Binding-site contacts:
Ligand atom C1 contacts residue ASN48 of chain 1.C at 1.5 Å.
Ligand atom N2 contacts residue ASN48 of chain 1.C at 2.8 Å.
Ligand atom C4 contacts residue ASN48 of chain 1.C at 4.3 Å.
Ligand atom C2 contacts residue ASN48 of chain 1.C at 2.7 Å.
Ligand atom C8 contacts residue ASN48 of chain 1.C at 3.8 Å.
Ligand atom C5 contacts residue ASN48 of chain 1.C at 3.6 Å.
Ligand atom O6 contacts residue ASN48 of chain 1.C at 4.4 Å.
Ligand atom O5 contacts residue ASN48 of chain 1.C at 2.3 Å (h-bond).
Ligand atom C7 contacts residue ASN48 of chain 1.C at 3.6 Å.
Ligand atom C3 contacts residue ASN48 of chain 1.C at 3.9 Å.

Sequence of chain 1.C:
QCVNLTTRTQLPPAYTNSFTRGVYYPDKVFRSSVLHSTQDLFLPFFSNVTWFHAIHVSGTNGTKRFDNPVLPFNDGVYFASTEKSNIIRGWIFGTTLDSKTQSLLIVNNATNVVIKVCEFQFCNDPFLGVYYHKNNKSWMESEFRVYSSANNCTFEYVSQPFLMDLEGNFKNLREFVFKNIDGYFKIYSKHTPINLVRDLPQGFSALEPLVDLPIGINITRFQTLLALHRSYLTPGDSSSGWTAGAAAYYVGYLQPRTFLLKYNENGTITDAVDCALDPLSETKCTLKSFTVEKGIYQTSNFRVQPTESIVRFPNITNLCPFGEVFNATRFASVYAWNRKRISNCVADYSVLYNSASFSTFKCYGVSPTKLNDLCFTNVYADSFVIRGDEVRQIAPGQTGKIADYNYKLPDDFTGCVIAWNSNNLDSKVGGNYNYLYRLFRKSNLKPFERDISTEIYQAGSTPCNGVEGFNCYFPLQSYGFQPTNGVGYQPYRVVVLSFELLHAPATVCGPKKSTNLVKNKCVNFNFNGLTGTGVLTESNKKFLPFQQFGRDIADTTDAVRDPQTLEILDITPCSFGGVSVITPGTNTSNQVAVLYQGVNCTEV

A protein and the small-molecule ligand that binds it are described below.
Small molecule (SMILES): CC(=O)N[C@@H]1[C@@H](O)[C@H](O)[C@@H](CO)O[C@H]1O